Sequence of chain 1.C:
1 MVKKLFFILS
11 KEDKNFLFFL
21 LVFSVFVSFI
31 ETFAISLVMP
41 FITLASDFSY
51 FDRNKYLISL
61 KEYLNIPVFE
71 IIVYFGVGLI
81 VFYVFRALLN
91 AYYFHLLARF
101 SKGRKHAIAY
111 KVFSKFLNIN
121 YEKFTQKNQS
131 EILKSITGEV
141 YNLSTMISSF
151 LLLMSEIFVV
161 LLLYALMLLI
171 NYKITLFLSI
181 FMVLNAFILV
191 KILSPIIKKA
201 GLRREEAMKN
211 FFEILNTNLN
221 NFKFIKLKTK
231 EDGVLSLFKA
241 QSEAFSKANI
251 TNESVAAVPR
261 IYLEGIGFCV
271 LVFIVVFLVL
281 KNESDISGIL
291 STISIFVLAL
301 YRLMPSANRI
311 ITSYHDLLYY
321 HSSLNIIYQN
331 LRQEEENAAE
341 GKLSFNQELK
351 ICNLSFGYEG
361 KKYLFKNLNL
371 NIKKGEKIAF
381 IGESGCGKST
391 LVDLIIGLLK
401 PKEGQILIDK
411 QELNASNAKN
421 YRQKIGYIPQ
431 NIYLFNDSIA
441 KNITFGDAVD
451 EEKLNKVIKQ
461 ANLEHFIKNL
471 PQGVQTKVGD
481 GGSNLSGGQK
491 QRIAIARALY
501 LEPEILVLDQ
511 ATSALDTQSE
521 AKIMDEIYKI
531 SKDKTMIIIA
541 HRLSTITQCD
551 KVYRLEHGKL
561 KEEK

Binding-site contacts:
Ligand atom O2B contacts residue SER389 of chain 1.C at 2.9 Å (h-bond).
Ligand atom O1B contacts residue GLY385 of chain 1.C at 3.3 Å (h-bond).
Ligand atom PA contacts residue THR390 of chain 1.C at 3.5 Å.
Ligand atom N3 contacts residue TYR358 of chain 1.C at 3.2 Å.
Ligand atom O5' contacts residue THR390 of chain 1.C at 3.5 Å (h-bond).
Ligand atom PG contacts residue MG1 of chain 1.I at 3.4 Å.
Ligand atom O3A contacts residue SER486 of chain 1.D at 3.4 Å.
Ligand atom O1A contacts residue GLY387 of chain 1.C at 3.4 Å.
Ligand atom C6 contacts residue SER483 of chain 1.D at 3.4 Å.
Ligand atom N6 contacts residue SER483 of chain 1.D at 3.0 Å (h-bond).
Ligand atom S1G contacts residue GLY488 of chain 1.D at 3.5 Å (h-bond).
Ligand atom O2G contacts residue SER384 of chain 1.C at 3.0 Å.
Ligand atom O2G contacts residue GLY385 of chain 1.C at 3.5 Å (h-bond).
Ligand atom C3' contacts residue GLN489 of chain 1.D at 3.5 Å.
Ligand atom C4 contacts residue ASN484 of chain 1.D at 3.5 Å.
Ligand atom O2G contacts residue SER486 of chain 1.D at 3.0 Å (h-bond).
Ligand atom O3B contacts residue MG1 of chain 1.I at 3.5 Å.
Ligand atom S1G contacts residue GLY487 of chain 1.D at 3.4 Å.
Ligand atom C2 contacts residue TYR358 of chain 1.C at 3.5 Å (hydrophobic).
Ligand atom O3G contacts residue LYS388 of chain 1.C at 3.3 Å (salt-bridge).
Ligand atom S1G contacts residue MG1 of chain 1.I at 2.5 Å.
Ligand atom C4 contacts residue TYR358 of chain 1.C at 3.2 Å (hydrophobic).
Ligand atom O2A contacts residue SER486 of chain 1.D at 3.4 Å.
Ligand atom O3' contacts residue GLN489 of chain 1.D at 2.9 Å (h-bond).
Ligand atom O1A contacts residue THR390 of chain 1.C at 2.4 Å (h-bond).
Ligand atom N1 contacts residue ASN484 of chain 1.D at 3.2 Å (h-bond).
Ligand atom O3G contacts residue HIS541 of chain 1.C at 3.5 Å (h-bond).
Ligand atom O2B contacts residue MG1 of chain 1.I at 2.8 Å.
Ligand atom S1G contacts residue GLN430 of chain 1.C at 2.9 Å (h-bond).
Ligand atom N9 contacts residue TYR358 of chain 1.C at 3.4 Å.
Ligand atom N7 contacts residue LEU485 of chain 1.D at 3.4 Å (h-bond).
Ligand atom O1B contacts residue LYS388 of chain 1.C at 3.2 Å.
Ligand atom O2G contacts residue GLY488 of chain 1.D at 2.7 Å (h-bond).
Ligand atom N7 contacts residue TYR358 of chain 1.C at 3.5 Å (h-bond).
Ligand atom N6 contacts residue THR125 of chain 1.C at 3.3 Å (h-bond).
Ligand atom O3' contacts residue GLY385 of chain 1.C at 3.4 Å (h-bond).
Ligand atom C8 contacts residue LEU485 of chain 1.D at 3.5 Å (hydrophobic).
Ligand atom C5 contacts residue TYR358 of chain 1.C at 3.4 Å (hydrophobic).
Ligand atom O1B contacts residue GLY387 of chain 1.C at 3.4 Å (h-bond).
Ligand atom O3B contacts residue SER486 of chain 1.D at 2.9 Å.

A small-molecule ligand and the protein it binds are described below.
Small molecule (SMILES): Nc1ncnc2c1ncn2[C@@H]1O[C@H](COP(=O)(O)OP(=O)(O)OP(O)(O)=S)[C@@H](O)[C@H]1O

Sequence of chain 1.D:
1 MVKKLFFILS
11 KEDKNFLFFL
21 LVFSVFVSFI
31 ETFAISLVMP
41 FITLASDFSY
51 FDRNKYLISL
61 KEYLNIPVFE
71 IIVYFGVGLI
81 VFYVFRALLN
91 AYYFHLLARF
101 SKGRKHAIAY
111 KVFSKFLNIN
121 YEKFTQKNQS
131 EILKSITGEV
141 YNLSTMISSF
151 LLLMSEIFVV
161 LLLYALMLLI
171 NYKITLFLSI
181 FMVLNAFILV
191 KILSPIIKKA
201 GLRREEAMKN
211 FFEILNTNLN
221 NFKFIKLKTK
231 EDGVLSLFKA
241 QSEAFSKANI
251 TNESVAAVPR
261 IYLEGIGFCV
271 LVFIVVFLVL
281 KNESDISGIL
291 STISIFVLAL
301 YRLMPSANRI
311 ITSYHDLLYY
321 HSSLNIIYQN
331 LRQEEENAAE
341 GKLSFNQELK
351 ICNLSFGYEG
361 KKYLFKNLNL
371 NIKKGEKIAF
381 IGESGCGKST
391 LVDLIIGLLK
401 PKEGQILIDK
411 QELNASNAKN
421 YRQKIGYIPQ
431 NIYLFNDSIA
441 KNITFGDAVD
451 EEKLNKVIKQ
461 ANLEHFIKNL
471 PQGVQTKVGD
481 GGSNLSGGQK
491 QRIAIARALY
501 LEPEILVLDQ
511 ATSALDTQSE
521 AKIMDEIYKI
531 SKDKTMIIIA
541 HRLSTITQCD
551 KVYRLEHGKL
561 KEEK